A protein and the small-molecule ligand that binds it are described below.
Small molecule (SMILES): OC[C@H]1O[C@H](O)[C@@H](O)[C@@H](O)[C@@H]1O

Binding-site contacts:
Ligand atom C5 contacts residue THR310 of chain 2.D at 4.5 Å.
Ligand atom C6 contacts residue BMA3 of chain 4.H at 4.1 Å.
Ligand atom C3 contacts residue PRO309 of chain 2.D at 4.3 Å (hydrophobic).
Ligand atom C3 contacts residue BMA3 of chain 4.H at 3.0 Å.
Ligand atom O3 contacts residue PRO309 of chain 2.D at 4.1 Å.
Ligand atom C3 contacts residue THR310 of chain 2.D at 4.1 Å.
Ligand atom C2 contacts residue BMA3 of chain 4.H at 4.2 Å.
Ligand atom C1 contacts residue BMA3 of chain 4.H at 4.5 Å.
Ligand atom C4 contacts residue BMA3 of chain 4.H at 3.0 Å.
Ligand atom C2 contacts residue THR310 of chain 2.D at 4.2 Å.
Ligand atom O4 contacts residue BMA3 of chain 4.H at 2.4 Å (h-bond).
Ligand atom C5 contacts residue BMA3 of chain 4.H at 3.3 Å.
Ligand atom O5 contacts residue BMA3 of chain 4.H at 4.4 Å.
Ligand atom C2 contacts residue PRO309 of chain 2.D at 4.4 Å (hydrophobic).
Ligand atom C1 contacts residue THR310 of chain 2.D at 4.0 Å.
Ligand atom O3 contacts residue BMA3 of chain 4.H at 3.4 Å.

Sequence of chain 2.D:
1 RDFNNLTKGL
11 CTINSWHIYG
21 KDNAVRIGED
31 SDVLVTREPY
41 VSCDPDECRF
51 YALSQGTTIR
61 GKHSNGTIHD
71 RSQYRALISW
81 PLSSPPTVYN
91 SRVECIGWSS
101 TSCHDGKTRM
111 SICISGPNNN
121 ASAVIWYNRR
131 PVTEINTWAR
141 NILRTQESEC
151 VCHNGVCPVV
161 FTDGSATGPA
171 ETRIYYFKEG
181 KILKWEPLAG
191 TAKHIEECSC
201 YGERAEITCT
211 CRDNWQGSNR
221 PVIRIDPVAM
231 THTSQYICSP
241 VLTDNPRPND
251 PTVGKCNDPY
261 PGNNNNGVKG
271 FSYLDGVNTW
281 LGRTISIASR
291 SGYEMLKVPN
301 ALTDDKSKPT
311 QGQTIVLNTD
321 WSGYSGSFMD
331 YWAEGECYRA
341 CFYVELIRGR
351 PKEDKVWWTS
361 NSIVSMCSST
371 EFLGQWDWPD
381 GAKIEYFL